Sequence of chain 1.A:
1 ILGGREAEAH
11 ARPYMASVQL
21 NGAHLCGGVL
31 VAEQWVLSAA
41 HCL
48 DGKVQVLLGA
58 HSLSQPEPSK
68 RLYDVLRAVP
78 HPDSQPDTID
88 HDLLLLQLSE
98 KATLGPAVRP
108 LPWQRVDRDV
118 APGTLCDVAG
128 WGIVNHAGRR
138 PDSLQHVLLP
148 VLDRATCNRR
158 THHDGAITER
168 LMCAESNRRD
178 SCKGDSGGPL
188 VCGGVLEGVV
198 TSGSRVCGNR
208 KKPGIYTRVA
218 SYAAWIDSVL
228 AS

This small molecule binds to this protein.
Small molecule (SMILES): C[C@@H](NC(=O)[C@@H]1C[C@H]2C[C@H]2N1C(=O)Cn1nc(C(N)=O)c2ccncc21)c1cccc(Cl)c1F

Binding-site contacts:
Ligand atom C31 contacts residue LYS180 of chain 1.A at 3.3 Å.
Ligand atom N19 contacts residue THR198 of chain 1.A at 3.6 Å (h-bond).
Ligand atom C10 contacts residue HIS24 of chain 1.A at 3.4 Å.
Ligand atom C5 contacts residue LEU25 of chain 1.A at 3.3 Å (hydrophobic).
Ligand atom C34 contacts residue HIS41 of chain 1.A at 3.3 Å.
Ligand atom O15 contacts residue LYS180 of chain 1.A at 3.2 Å.
Ligand atom C24 contacts residue ARG202 of chain 1.A at 3.6 Å.
Ligand atom N25 contacts residue ARG202 of chain 1.A at 3.6 Å.
Ligand atom CL contacts residue TRP128 of chain 1.A at 3.1 Å.
Ligand atom C29 contacts residue ARG137 of chain 1.A at 3.2 Å.
Ligand atom C6 contacts residue LEU25 of chain 1.A at 3.6 Å (hydrophobic).
Ligand atom F contacts residue LEU25 of chain 1.A at 3.4 Å.
Ligand atom N7 contacts residue LEU25 of chain 1.A at 2.9 Å (h-bond).
Ligand atom C22 contacts residue ARG202 of chain 1.A at 3.2 Å.
Ligand atom N25 contacts residue VAL197 of chain 1.A at 3.5 Å.
Ligand atom O15 contacts residue GLY181 of chain 1.A at 2.7 Å (h-bond).
Ligand atom N4 contacts residue SER183 of chain 1.A at 3.3 Å (h-bond).
Ligand atom C2 contacts residue LEU25 of chain 1.A at 3.5 Å (hydrophobic).
Ligand atom C2 contacts residue CYS26 of chain 1.A at 3.6 Å (hydrophobic).
Ligand atom F contacts residue GLY181 of chain 1.A at 3.4 Å.
Ligand atom N19 contacts residue GLY200 of chain 1.A at 3.3 Å (h-bond).
Ligand atom O26 contacts residue ARG202 of chain 1.A at 3.0 Å (salt-bridge).
Ligand atom C12 contacts residue SER183 of chain 1.A at 3.1 Å.
Ligand atom O8 contacts residue LYS180 of chain 1.A at 3.6 Å (salt-bridge).
Ligand atom N19 contacts residue SER183 of chain 1.A at 3.5 Å.
Ligand atom N25 contacts residue THR198 of chain 1.A at 2.8 Å (h-bond).
Ligand atom F contacts residue HIS24 of chain 1.A at 3.5 Å.
Ligand atom C1 contacts residue HIS41 of chain 1.A at 3.5 Å.
Ligand atom O26 contacts residue CYS179 of chain 1.A at 3.4 Å.
Ligand atom C29 contacts residue ILE130 of chain 1.A at 3.4 Å (hydrophobic).
Ligand atom O15 contacts residue SER183 of chain 1.A at 3.1 Å (h-bond).
Ligand atom C28 contacts residue ARG137 of chain 1.A at 3.6 Å.
Ligand atom C18 contacts residue GLY200 of chain 1.A at 3.5 Å.
Ligand atom C23 contacts residue ARG202 of chain 1.A at 3.0 Å.
Ligand atom N14 contacts residue GLY200 of chain 1.A at 3.5 Å (h-bond).
Ligand atom C5 contacts residue SER183 of chain 1.A at 3.6 Å.
Ligand atom C34 contacts residue CYS42 of chain 1.A at 3.5 Å (hydrophobic).
Ligand atom C13 contacts residue SER199 of chain 1.A at 3.4 Å.
Ligand atom C23 contacts residue CYS204 of chain 1.A at 3.5 Å (hydrophobic).
Ligand atom C23 contacts residue LYS180 of chain 1.A at 3.6 Å.